Sequence of chain 2.I:
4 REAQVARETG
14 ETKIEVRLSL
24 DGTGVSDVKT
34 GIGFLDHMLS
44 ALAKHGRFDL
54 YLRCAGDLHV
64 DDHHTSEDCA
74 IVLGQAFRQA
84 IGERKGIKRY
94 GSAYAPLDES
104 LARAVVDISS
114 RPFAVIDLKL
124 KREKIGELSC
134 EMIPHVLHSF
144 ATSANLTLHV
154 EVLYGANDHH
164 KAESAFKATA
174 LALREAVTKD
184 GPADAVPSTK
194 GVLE

Sequence of chain 1.L:
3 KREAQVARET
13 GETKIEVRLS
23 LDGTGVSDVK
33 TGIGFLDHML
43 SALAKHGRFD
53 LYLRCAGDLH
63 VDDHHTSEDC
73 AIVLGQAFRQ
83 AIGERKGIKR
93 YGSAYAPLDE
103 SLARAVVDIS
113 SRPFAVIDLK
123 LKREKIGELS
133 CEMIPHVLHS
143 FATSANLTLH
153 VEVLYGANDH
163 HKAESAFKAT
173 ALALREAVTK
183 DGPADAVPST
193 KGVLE

Sequence of chain 1.I:
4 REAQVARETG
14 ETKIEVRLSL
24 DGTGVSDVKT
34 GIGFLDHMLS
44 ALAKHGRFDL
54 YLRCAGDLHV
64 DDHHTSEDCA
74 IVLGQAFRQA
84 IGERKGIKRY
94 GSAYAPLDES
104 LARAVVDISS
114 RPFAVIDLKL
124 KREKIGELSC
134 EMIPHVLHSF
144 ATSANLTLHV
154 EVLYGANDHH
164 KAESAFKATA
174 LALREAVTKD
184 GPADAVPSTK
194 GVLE

A small-molecule ligand and the protein it binds are described below.
Small molecule (SMILES): O=P(O)(O)C[C@H](O)Cn1cncn1

Binding-site contacts:
Ligand atom N2 contacts residue MN1 of chain 1.TA at 3.4 Å.
Ligand atom N4 contacts residue GLU70 of chain 2.I at 3.2 Å (salt-bridge).
Ligand atom C5 contacts residue HIS162 of chain 1.L at 3.4 Å.
Ligand atom O12 contacts residue ARG92 of chain 1.I at 2.8 Å (salt-bridge).
Ligand atom C7 contacts residue MN1 of chain 1.TA at 3.3 Å.
Ligand atom P9 contacts residue ARG114 of chain 1.I at 3.7 Å.
Ligand atom C8 contacts residue THR192 of chain 1.I at 3.7 Å.
Ligand atom N4 contacts residue MN1 of chain 1.UA at 2.3 Å.
Ligand atom P9 contacts residue SER191 of chain 1.I at 3.7 Å.
Ligand atom N1 contacts residue GLU166 of chain 1.L at 3.3 Å (salt-bridge).
Ligand atom C3 contacts residue MN1 of chain 1.UA at 3.1 Å.
Ligand atom N1 contacts residue MN1 of chain 1.TA at 2.3 Å.
Ligand atom C5 contacts residue MN1 of chain 1.TA at 3.2 Å.
Ligand atom O13 contacts residue MN1 of chain 1.TA at 2.2 Å.
Ligand atom P9 contacts residue ARG92 of chain 1.I at 3.8 Å.
Ligand atom C5 contacts residue HIS66 of chain 2.I at 3.2 Å.
Ligand atom O11 contacts residue ARG92 of chain 1.I at 2.9 Å (salt-bridge).
Ligand atom C7 contacts residue GLU166 of chain 1.L at 3.0 Å.
Ligand atom C7 contacts residue GLU14 of chain 2.I at 3.6 Å.
Ligand atom O11 contacts residue LYS170 of chain 1.L at 2.6 Å (salt-bridge).
Ligand atom O11 contacts residue ARG114 of chain 1.I at 3.0 Å (salt-bridge).
Ligand atom O13 contacts residue GLU166 of chain 1.L at 2.9 Å (salt-bridge).
Ligand atom O10 contacts residue LYS193 of chain 1.I at 2.6 Å (salt-bridge).
Ligand atom C5 contacts residue MN1 of chain 1.UA at 3.4 Å.
Ligand atom N4 contacts residue HIS163 of chain 1.L at 3.3 Å (h-bond).
Ligand atom O13 contacts residue HIS40 of chain 1.L at 3.1 Å (h-bond).
Ligand atom N4 contacts residue HIS66 of chain 2.I at 3.0 Å (h-bond).
Ligand atom N1 contacts residue HIS162 of chain 1.L at 3.4 Å (h-bond).
Ligand atom C5 contacts residue HIS67 of chain 2.I at 3.8 Å.
Ligand atom N2 contacts residue HIS67 of chain 2.I at 3.7 Å.
Ligand atom N1 contacts residue HIS67 of chain 2.I at 3.0 Å (h-bond).
Ligand atom O13 contacts residue GLU14 of chain 2.I at 3.1 Å (salt-bridge).
Ligand atom C8 contacts residue GLU14 of chain 2.I at 3.6 Å.
Ligand atom O10 contacts residue ARG114 of chain 1.I at 2.7 Å (salt-bridge).
Ligand atom C6 contacts residue MN1 of chain 1.TA at 3.7 Å.
Ligand atom C6 contacts residue GLU14 of chain 2.I at 3.6 Å.
Ligand atom C8 contacts residue GLU166 of chain 1.L at 3.7 Å.
Ligand atom O12 contacts residue SER191 of chain 1.I at 2.5 Å (h-bond).
Ligand atom O13 contacts residue HIS67 of chain 2.I at 3.1 Å (h-bond).
Ligand atom C3 contacts residue GLU70 of chain 2.I at 3.3 Å.